Sequence of chain 1.D:
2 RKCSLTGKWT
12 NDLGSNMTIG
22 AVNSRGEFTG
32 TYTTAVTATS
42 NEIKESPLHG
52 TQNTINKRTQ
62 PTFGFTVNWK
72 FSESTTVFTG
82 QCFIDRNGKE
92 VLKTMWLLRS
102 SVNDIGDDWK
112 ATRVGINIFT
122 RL

Sequence of chain 1.B:
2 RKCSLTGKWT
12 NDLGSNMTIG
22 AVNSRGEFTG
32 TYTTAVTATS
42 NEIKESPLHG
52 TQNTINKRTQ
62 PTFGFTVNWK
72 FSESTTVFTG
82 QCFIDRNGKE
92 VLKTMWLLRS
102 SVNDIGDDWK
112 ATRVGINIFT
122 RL

The small molecule below binds the protein below.
Small molecule (SMILES): O=C1N[C@H]2[C@H](CS[C@H]2CCCCC=CC23C4=C5C6=C2[Fe]56432789C3=C2[C-]7C8=C39)N1

Binding-site contacts:
Ligand atom N2 contacts residue THR35 of chain 1.B at 3.0 Å (h-bond).
Ligand atom C23 contacts residue ALA39 of chain 1.B at 3.5 Å (hydrophobic).
Ligand atom C6 contacts residue TRP97 of chain 1.B at 3.3 Å (hydrophobic).
Ligand atom O3 contacts residue SER16 of chain 1.B at 2.6 Å (h-bond).
Ligand atom C2 contacts residue TRP110 of chain 1.D at 3.6 Å (hydrophobic).
Ligand atom C3 contacts residue ASN118 of chain 1.B at 3.7 Å.
Ligand atom C22 contacts residue TRP110 of chain 1.D at 3.7 Å (hydrophobic).
Ligand atom C19 contacts residue ARG114 of chain 1.B at 3.1 Å.
Ligand atom C8 contacts residue LEU99 of chain 1.B at 3.8 Å (hydrophobic).
Ligand atom C7 contacts residue VAL37 of chain 1.B at 3.8 Å (hydrophobic).
Ligand atom C11 contacts residue SER73 of chain 1.B at 3.6 Å.
Ligand atom C12 contacts residue SER73 of chain 1.B at 3.6 Å.
Ligand atom O3 contacts residue ASN12 of chain 1.B at 3.0 Å (h-bond).
Ligand atom C7 contacts residue THR35 of chain 1.B at 3.4 Å.
Ligand atom S1 contacts residue THR77 of chain 1.B at 3.5 Å (h-bond).
Ligand atom C3 contacts residue SER16 of chain 1.B at 3.5 Å.
Ligand atom C5 contacts residue TRP97 of chain 1.B at 3.8 Å (hydrophobic).
Ligand atom N2 contacts residue VAL37 of chain 1.B at 3.5 Å.
Ligand atom C5 contacts residue ASN118 of chain 1.B at 3.7 Å.
Ligand atom O3 contacts residue TYR33 of chain 1.B at 2.8 Å (h-bond).
Ligand atom C9 contacts residue TRP70 of chain 1.B at 3.3 Å (hydrophobic).
Ligand atom C11 contacts residue SER75 of chain 1.B at 3.2 Å.
Ligand atom C12 contacts residue SER75 of chain 1.B at 3.4 Å.
Ligand atom C4 contacts residue VAL37 of chain 1.B at 3.8 Å (hydrophobic).
Ligand atom C21 contacts residue ARG114 of chain 1.B at 3.6 Å.
Ligand atom N1 contacts residue ASN118 of chain 1.B at 2.8 Å (h-bond).
Ligand atom C3 contacts residue LEU14 of chain 1.B at 3.8 Å (hydrophobic).
Ligand atom C8 contacts residue TRP70 of chain 1.B at 3.5 Å (hydrophobic).
Ligand atom C20 contacts residue ARG114 of chain 1.B at 2.8 Å.
Ligand atom S1 contacts residue TRP70 of chain 1.B at 3.5 Å.
Ligand atom C20 contacts residue SER101 of chain 1.B at 3.6 Å.
Ligand atom C3 contacts residue TYR33 of chain 1.B at 3.5 Å (hydrophobic).
Ligand atom C7 contacts residue TRP70 of chain 1.B at 3.6 Å (hydrophobic).
Ligand atom C10 contacts residue PHE72 of chain 1.B at 3.6 Å (hydrophobic).
Ligand atom C21 contacts residue LEU99 of chain 1.B at 3.6 Å (hydrophobic).
Ligand atom N1 contacts residue LEU14 of chain 1.B at 3.7 Å.
Ligand atom C18 contacts residue ALA39 of chain 1.B at 3.8 Å (hydrophobic).
Ligand atom C14 contacts residue ALA39 of chain 1.B at 3.6 Å (hydrophobic).
Ligand atom C4 contacts residue TRP110 of chain 1.D at 3.7 Å (hydrophobic).
Ligand atom N2 contacts residue SER16 of chain 1.B at 3.8 Å.